Binding-site contacts:
Ligand atom O03 contacts residue TYR32 of chain 1.A at 2.8 Å (h-bond).
Ligand atom O10 contacts residue PZI1 of chain 1.F at 3.5 Å (h-bond).
Ligand atom C08 contacts residue PHE103 of chain 1.A at 3.7 Å (hydrophobic).
Ligand atom C07 contacts residue SER214 of chain 1.B at 3.4 Å.
Ligand atom C07 contacts residue PZI1 of chain 1.K at 3.1 Å.
Ligand atom C06 contacts residue MET104 of chain 1.A at 4.2 Å (hydrophobic).
Ligand atom C08 contacts residue SER214 of chain 1.B at 3.9 Å.
Ligand atom C09 contacts residue PHE103 of chain 1.A at 4.3 Å (hydrophobic).
Ligand atom N01 contacts residue MET104 of chain 1.A at 3.3 Å.
Ligand atom C02 contacts residue MET104 of chain 1.A at 3.6 Å (hydrophobic).
Ligand atom C07 contacts residue MET104 of chain 1.A at 4.3 Å (hydrophobic).
Ligand atom C02 contacts residue LYS248 of chain 1.A at 3.7 Å.
Ligand atom C04 contacts residue LEU244 of chain 1.A at 3.3 Å (hydrophobic).
Ligand atom C07 contacts residue SER105 of chain 1.A at 4.2 Å.
Ligand atom C09 contacts residue ASP245 of chain 1.A at 3.6 Å.
Ligand atom O03 contacts residue MET104 of chain 1.A at 3.5 Å.
Ligand atom C02 contacts residue TYR32 of chain 1.A at 3.3 Å (hydrophobic).
Ligand atom O10 contacts residue SER214 of chain 1.B at 3.9 Å.
Ligand atom O03 contacts residue LEU244 of chain 1.A at 3.8 Å.
Ligand atom N01 contacts residue LEU244 of chain 1.A at 2.6 Å (h-bond).
Ligand atom N01 contacts residue TYR32 of chain 1.A at 2.6 Å.
Ligand atom C09 contacts residue ASN239 of chain 1.A at 3.9 Å.
Ligand atom N05 contacts residue ASP245 of chain 1.A at 3.6 Å.
Ligand atom C04 contacts residue LYS248 of chain 1.A at 3.5 Å.
Ligand atom C09 contacts residue SER214 of chain 1.B at 4.2 Å.
Ligand atom O10 contacts residue ASN239 of chain 1.A at 3.3 Å (h-bond).
Ligand atom C02 contacts residue PHE103 of chain 1.A at 3.9 Å (hydrophobic).
Ligand atom C06 contacts residue PZI1 of chain 1.K at 4.4 Å.
Ligand atom C08 contacts residue ASN239 of chain 1.A at 3.8 Å.
Ligand atom O10 contacts residue ASP245 of chain 1.A at 2.8 Å (salt-bridge).
Ligand atom N01 contacts residue LYS248 of chain 1.A at 2.9 Å.
Ligand atom C08 contacts residue PZI1 of chain 1.K at 3.3 Å.
Ligand atom O10 contacts residue LEU244 of chain 1.A at 4.5 Å.
Ligand atom C02 contacts residue LEU244 of chain 1.A at 3.0 Å (hydrophobic).
Ligand atom O03 contacts residue PHE103 of chain 1.A at 2.7 Å (h-bond).
Ligand atom C09 contacts residue LEU244 of chain 1.A at 4.2 Å (hydrophobic).
Ligand atom N01 contacts residue LEU247 of chain 1.A at 4.5 Å.
Ligand atom C06 contacts residue SER105 of chain 1.A at 4.2 Å.
Ligand atom C04 contacts residue ASP245 of chain 1.A at 3.8 Å.
Ligand atom C07 contacts residue PHE103 of chain 1.A at 4.4 Å (hydrophobic).

Sequence of chain 1.B:
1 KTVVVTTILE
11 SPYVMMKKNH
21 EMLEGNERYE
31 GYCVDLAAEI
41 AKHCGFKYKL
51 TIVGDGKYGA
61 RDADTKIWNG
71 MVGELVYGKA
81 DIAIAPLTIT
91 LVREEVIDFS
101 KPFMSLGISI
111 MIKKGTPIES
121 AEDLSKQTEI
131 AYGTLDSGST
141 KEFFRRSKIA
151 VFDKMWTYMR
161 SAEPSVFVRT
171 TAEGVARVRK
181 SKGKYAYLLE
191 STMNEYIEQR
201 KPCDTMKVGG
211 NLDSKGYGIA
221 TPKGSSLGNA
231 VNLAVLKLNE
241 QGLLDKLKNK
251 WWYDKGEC

Sequence of chain 1.A:
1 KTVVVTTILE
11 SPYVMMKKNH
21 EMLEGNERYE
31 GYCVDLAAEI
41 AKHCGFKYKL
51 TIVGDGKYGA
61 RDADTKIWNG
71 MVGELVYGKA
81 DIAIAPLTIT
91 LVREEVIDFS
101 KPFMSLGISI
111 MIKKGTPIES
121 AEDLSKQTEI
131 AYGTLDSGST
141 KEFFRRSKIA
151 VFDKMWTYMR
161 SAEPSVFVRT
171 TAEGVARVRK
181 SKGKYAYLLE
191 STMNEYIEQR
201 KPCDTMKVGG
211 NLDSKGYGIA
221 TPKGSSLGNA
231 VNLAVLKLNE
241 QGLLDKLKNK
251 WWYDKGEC

The protein below binds the small molecule below.
Small molecule (SMILES): NC(=O)CN1CCCC1=O